Binding-site contacts:
Ligand atom C2 contacts residue ASN67 of chain 1.A at 4.0 Å.
Ligand atom C19 contacts residue TYR155 of chain 1.A at 3.5 Å (hydrophobic).
Ligand atom C23 contacts residue GLY151 of chain 1.A at 3.8 Å.
Ligand atom F3 contacts residue GLY151 of chain 1.A at 2.7 Å.
Ligand atom C20 contacts residue PHE154 of chain 1.A at 3.9 Å (hydrophobic).
Ligand atom C6 contacts residue MET114 of chain 1.A at 3.8 Å (hydrophobic).
Ligand atom C20 contacts residue TYR155 of chain 1.A at 3.4 Å (hydrophobic).
Ligand atom C6 contacts residue ASN67 of chain 1.A at 3.9 Å.
Ligand atom N2 contacts residue ASN67 of chain 1.A at 3.8 Å.
Ligand atom C17 contacts residue PHE154 of chain 1.A at 3.9 Å (hydrophobic).
Ligand atom C1 contacts residue MET114 of chain 1.A at 3.7 Å (hydrophobic).
Ligand atom C22 contacts residue LEU123 of chain 1.A at 3.7 Å (hydrophobic).
Ligand atom F1 contacts residue LEU123 of chain 1.A at 3.2 Å.
Ligand atom C19 contacts residue PHE154 of chain 1.A at 3.8 Å (hydrophobic).
Ligand atom N1 contacts residue ASN67 of chain 1.A at 3.9 Å.
Ligand atom F1 contacts residue ALA127 of chain 1.A at 3.5 Å.
Ligand atom N1 contacts residue ASP109 of chain 1.A at 2.9 Å (salt-bridge).
Ligand atom F2 contacts residue GLY151 of chain 1.A at 3.8 Å.
Ligand atom F2 contacts residue VAL152 of chain 1.A at 3.8 Å.
Ligand atom C16 contacts residue PHE154 of chain 1.A at 3.9 Å (hydrophobic).
Ligand atom O2 contacts residue ASP109 of chain 1.A at 3.7 Å.
Ligand atom C3 contacts residue MET114 of chain 1.A at 4.0 Å (hydrophobic).
Ligand atom C15 contacts residue PHE154 of chain 1.A at 4.0 Å (hydrophobic).
Ligand atom N1 contacts residue SER68 of chain 1.A at 3.5 Å (h-bond).
Ligand atom N3 contacts residue PHE154 of chain 1.A at 3.9 Å.
Ligand atom C2 contacts residue PHE154 of chain 1.A at 3.8 Å (hydrophobic).
Ligand atom O2 contacts residue THR200 of chain 1.A at 3.5 Å (h-bond).
Ligand atom C21 contacts residue TRP178 of chain 1.A at 3.4 Å (hydrophobic).
Ligand atom C9 contacts residue ALA71 of chain 1.A at 3.8 Å (hydrophobic).
Ligand atom F2 contacts residue TYR155 of chain 1.A at 3.4 Å.
Ligand atom C7 contacts residue ASN67 of chain 1.A at 4.0 Å.
Ligand atom C4 contacts residue MET114 of chain 1.A at 3.9 Å (hydrophobic).
Ligand atom C13 contacts residue LEU123 of chain 1.A at 3.8 Å (hydrophobic).
Ligand atom O2 contacts residue ALA71 of chain 1.A at 3.2 Å.
Ligand atom O3 contacts residue LYS74 of chain 1.A at 3.0 Å (salt-bridge).
Ligand atom C7 contacts residue ASP109 of chain 1.A at 3.8 Å.
Ligand atom N4 contacts residue PHE154 of chain 1.A at 4.0 Å.
Ligand atom C2 contacts residue MET114 of chain 1.A at 4.0 Å (hydrophobic).
Ligand atom N1 contacts residue THR200 of chain 1.A at 4.0 Å.
Ligand atom O1 contacts residue TYR155 of chain 1.A at 2.7 Å (h-bond).

Sequence of chain 1.A:
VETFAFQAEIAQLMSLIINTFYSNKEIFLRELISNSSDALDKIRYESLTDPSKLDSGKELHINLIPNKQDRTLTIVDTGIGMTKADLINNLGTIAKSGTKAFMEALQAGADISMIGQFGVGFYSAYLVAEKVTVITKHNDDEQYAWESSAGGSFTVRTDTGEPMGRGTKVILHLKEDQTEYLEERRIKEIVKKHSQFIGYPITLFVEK

The small molecule below binds the protein below.
Small molecule (SMILES): CC1(C)CC(=O)c2c(C(F)(F)F)nn(-c3ccc(C(N)=O)c(NC4CCC(O)CC4)c3)c2C1